Sequence of chain 1.A:
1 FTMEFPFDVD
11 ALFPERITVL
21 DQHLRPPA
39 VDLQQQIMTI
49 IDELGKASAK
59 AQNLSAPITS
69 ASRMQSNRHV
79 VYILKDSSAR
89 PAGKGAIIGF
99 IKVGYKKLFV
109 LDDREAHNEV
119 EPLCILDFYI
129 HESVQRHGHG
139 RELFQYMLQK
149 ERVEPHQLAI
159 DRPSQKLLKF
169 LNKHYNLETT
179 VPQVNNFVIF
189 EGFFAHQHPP

This protein binds this small molecule.
Small molecule (SMILES): CCC(=O)NCCCC[C@H](NC(=O)[C@H](CC(=O)O)NC(=O)[C@H](CO)NC(C)=O)C(=O)N[C@H](C(N)=O)[C@@H](C)O

Binding-site contacts:
Ligand atom OAD contacts residue COA1 of chain 1.C at 3.2 Å.
Ligand atom CAL contacts residue GLN60 of chain 1.A at 3.4 Å.
Ligand atom CAL contacts residue LEU124 of chain 1.A at 3.6 Å (hydrophobic).
Ligand atom O contacts residue LYS104 of chain 1.A at 2.8 Å (salt-bridge).
Ligand atom CA contacts residue ASP159 of chain 1.A at 3.9 Å.
Ligand atom CAA contacts residue COA1 of chain 1.C at 2.8 Å.
Ligand atom CA contacts residue PHE185 of chain 1.A at 3.8 Å (hydrophobic).
Ligand atom CG contacts residue ILE66 of chain 1.A at 3.8 Å (hydrophobic).
Ligand atom NZ contacts residue ARG160 of chain 1.A at 3.7 Å.
Ligand atom CE contacts residue ILE66 of chain 1.A at 3.4 Å (hydrophobic).
Ligand atom CE contacts residue GLN60 of chain 1.A at 3.6 Å.
Ligand atom CG contacts residue ASP159 of chain 1.A at 3.8 Å.
Ligand atom CD contacts residue ARG160 of chain 1.A at 3.8 Å.
Ligand atom N contacts residue ASP159 of chain 1.A at 2.9 Å (salt-bridge).
Ligand atom NZ contacts residue COA1 of chain 1.C at 3.6 Å.
Ligand atom CAF contacts residue ASP159 of chain 1.A at 3.5 Å.
Ligand atom C contacts residue ASP159 of chain 1.A at 3.6 Å.
Ligand atom CB contacts residue ASP159 of chain 1.A at 3.3 Å.
Ligand atom NZ contacts residue LEU124 of chain 1.A at 3.6 Å.
Ligand atom CAL contacts residue COA1 of chain 1.C at 2.8 Å.
Ligand atom OAD contacts residue GLN60 of chain 1.A at 2.9 Å (h-bond).
Ligand atom NZ contacts residue ASP159 of chain 1.A at 2.8 Å (salt-bridge).
Ligand atom CA contacts residue ASP159 of chain 1.A at 3.5 Å.
Ligand atom OG contacts residue ASP159 of chain 1.A at 2.6 Å (salt-bridge).
Ligand atom CB contacts residue ASN184 of chain 1.A at 3.7 Å.
Ligand atom CE contacts residue LEU124 of chain 1.A at 3.6 Å (hydrophobic).
Ligand atom O contacts residue ILE66 of chain 1.A at 3.7 Å.
Ligand atom OAD contacts residue ASP125 of chain 1.A at 3.3 Å.
Ligand atom CAL contacts residue ASP159 of chain 1.A at 3.6 Å.
Ligand atom CAF contacts residue COA1 of chain 1.C at 1.8 Å.
Ligand atom CE contacts residue ASP159 of chain 1.A at 3.8 Å.
Ligand atom OG contacts residue ASN184 of chain 1.A at 3.0 Å (h-bond).
Ligand atom C contacts residue LYS104 of chain 1.A at 3.8 Å.
Ligand atom OAD contacts residue LEU124 of chain 1.A at 3.5 Å (h-bond).
Ligand atom N contacts residue ASP159 of chain 1.A at 3.5 Å (salt-bridge).
Ligand atom N contacts residue PHE185 of chain 1.A at 3.5 Å.
Ligand atom CB contacts residue ASN184 of chain 1.A at 3.6 Å.
Ligand atom CD contacts residue ASP159 of chain 1.A at 3.5 Å.
Ligand atom CAA contacts residue ILE123 of chain 1.A at 3.8 Å (hydrophobic).
Ligand atom NZ contacts residue GLN60 of chain 1.A at 3.6 Å (h-bond).